A small-molecule ligand and the protein it binds are described below.
Small molecule (SMILES): CC(=O)N[C@@H]1[C@@H](O)[C@H](O)[C@@H](CO)O[C@H]1O

Sequence of chain 1.C:
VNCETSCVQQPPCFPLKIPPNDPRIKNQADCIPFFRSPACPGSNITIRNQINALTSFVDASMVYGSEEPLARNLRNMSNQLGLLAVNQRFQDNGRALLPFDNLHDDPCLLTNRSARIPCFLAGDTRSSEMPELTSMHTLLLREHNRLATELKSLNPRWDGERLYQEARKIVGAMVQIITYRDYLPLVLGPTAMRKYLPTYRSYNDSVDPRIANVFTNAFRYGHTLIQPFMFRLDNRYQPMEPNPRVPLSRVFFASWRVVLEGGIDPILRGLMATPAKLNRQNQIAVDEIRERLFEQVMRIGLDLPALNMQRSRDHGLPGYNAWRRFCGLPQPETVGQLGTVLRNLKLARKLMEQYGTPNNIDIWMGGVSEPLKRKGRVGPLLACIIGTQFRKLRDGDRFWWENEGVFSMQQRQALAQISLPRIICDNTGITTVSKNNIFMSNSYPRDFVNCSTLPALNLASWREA

Binding-site contacts:
Ligand atom O7 contacts residue TRP257 of chain 1.C at 3.8 Å.
Ligand atom C7 contacts residue TRP257 of chain 1.C at 4.5 Å (hydrophobic).
Ligand atom N2 contacts residue ASN113 of chain 1.C at 3.0 Å (h-bond).
Ligand atom C3 contacts residue ASN113 of chain 1.C at 3.8 Å.
Ligand atom O7 contacts residue ASN113 of chain 1.C at 4.3 Å.
Ligand atom C1 contacts residue TRP257 of chain 1.C at 4.0 Å (hydrophobic).
Ligand atom C1 contacts residue ASN113 of chain 1.C at 1.4 Å.
Ligand atom O5 contacts residue TRP257 of chain 1.C at 3.9 Å.
Ligand atom C2 contacts residue TRP257 of chain 1.C at 4.0 Å (hydrophobic).
Ligand atom C4 contacts residue ASN113 of chain 1.C at 4.2 Å.
Ligand atom O5 contacts residue SER115 of chain 1.C at 4.3 Å.
Ligand atom C2 contacts residue ASN113 of chain 1.C at 2.5 Å.
Ligand atom C5 contacts residue SER115 of chain 1.C at 4.4 Å.
Ligand atom C1 contacts residue ALA116 of chain 1.C at 4.3 Å (hydrophobic).
Ligand atom C6 contacts residue LEU261 of chain 1.C at 4.0 Å (hydrophobic).
Ligand atom O6 contacts residue ALA116 of chain 1.C at 3.9 Å.
Ligand atom O5 contacts residue ALA116 of chain 1.C at 3.7 Å.
Ligand atom C1 contacts residue SER115 of chain 1.C at 4.1 Å.
Ligand atom O6 contacts residue LEU261 of chain 1.C at 3.7 Å.
Ligand atom C7 contacts residue ASN113 of chain 1.C at 3.8 Å.
Ligand atom O5 contacts residue ASN113 of chain 1.C at 2.4 Å (h-bond).
Ligand atom C5 contacts residue ASN113 of chain 1.C at 3.7 Å.